Binding-site contacts:
Ligand atom NS contacts residue LEU349 of chain 1.C at 3.9 Å.
Ligand atom C6S contacts residue ARG374 of chain 1.C at 4.3 Å.
Ligand atom O2S contacts residue GLY346 of chain 1.C at 3.3 Å (h-bond).
Ligand atom O3S contacts residue GLU380 of chain 1.C at 3.8 Å.
Ligand atom O3S contacts residue ARG374 of chain 1.C at 3.7 Å.
Ligand atom O1S contacts residue GLY346 of chain 1.C at 2.9 Å (h-bond).
Ligand atom CS contacts residue APC1 of chain 1.L at 4.0 Å.
Ligand atom O1S contacts residue TYR345 of chain 1.C at 3.4 Å.
Ligand atom NS contacts residue TYR345 of chain 1.C at 4.5 Å.
Ligand atom O4S contacts residue LEU319 of chain 1.C at 4.3 Å.
Ligand atom O4S contacts residue ARG374 of chain 1.C at 4.1 Å.
Ligand atom O2S contacts residue SER347 of chain 1.C at 4.3 Å.
Ligand atom CS contacts residue TYR345 of chain 1.C at 4.1 Å (hydrophobic).
Ligand atom O1S contacts residue APC1 of chain 1.L at 3.5 Å (h-bond).
Ligand atom O2S contacts residue LEU349 of chain 1.C at 3.7 Å.
Ligand atom O4S contacts residue GLN371 of chain 1.C at 2.9 Å (h-bond).
Ligand atom O3S contacts residue LEU319 of chain 1.C at 3.2 Å.
Ligand atom C6S contacts residue LEU319 of chain 1.C at 3.8 Å (hydrophobic).
Ligand atom CS contacts residue GLY346 of chain 1.C at 3.5 Å.
Ligand atom C5S contacts residue GLU380 of chain 1.C at 3.9 Å.
Ligand atom C5S contacts residue GLN371 of chain 1.C at 4.3 Å.
Ligand atom O2S contacts residue ASP348 of chain 1.C at 3.8 Å.
Ligand atom C6S contacts residue GLN371 of chain 1.C at 3.9 Å.
Ligand atom C6S contacts residue GLU380 of chain 1.C at 4.2 Å.
Ligand atom O2S contacts residue APC1 of chain 1.L at 4.4 Å.
Ligand atom C1S contacts residue TYR345 of chain 1.C at 4.2 Å (hydrophobic).
Ligand atom C4S contacts residue LEU349 of chain 1.C at 4.1 Å (hydrophobic).

The small molecule below binds the protein below.
Small molecule (SMILES): O=C(O)C[C@@H]1CC[C@@H](C(=O)O)N1

Sequence of chain 1.C:
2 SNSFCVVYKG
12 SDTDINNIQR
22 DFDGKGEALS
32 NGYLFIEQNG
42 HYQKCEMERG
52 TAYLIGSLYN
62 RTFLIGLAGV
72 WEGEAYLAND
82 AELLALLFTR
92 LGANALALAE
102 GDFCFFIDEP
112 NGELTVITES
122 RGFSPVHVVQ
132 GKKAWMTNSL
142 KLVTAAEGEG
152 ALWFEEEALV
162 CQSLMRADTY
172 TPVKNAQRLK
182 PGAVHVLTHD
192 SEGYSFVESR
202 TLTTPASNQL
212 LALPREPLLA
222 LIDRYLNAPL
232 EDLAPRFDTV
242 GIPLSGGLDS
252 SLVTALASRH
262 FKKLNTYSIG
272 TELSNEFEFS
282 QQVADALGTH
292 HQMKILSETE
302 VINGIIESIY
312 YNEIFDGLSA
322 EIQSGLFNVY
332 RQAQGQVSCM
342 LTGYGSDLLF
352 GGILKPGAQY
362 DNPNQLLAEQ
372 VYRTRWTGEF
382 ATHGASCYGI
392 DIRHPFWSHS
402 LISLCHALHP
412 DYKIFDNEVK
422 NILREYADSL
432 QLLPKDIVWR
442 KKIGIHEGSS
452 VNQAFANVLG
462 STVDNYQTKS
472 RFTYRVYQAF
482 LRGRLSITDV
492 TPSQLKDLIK